Binding-site contacts:
Ligand atom C5 contacts residue ASN603 of chain 1.C at 3.6 Å.
Ligand atom C1 contacts residue THR604 of chain 1.C at 4.0 Å.
Ligand atom C2 contacts residue ASN603 of chain 1.C at 2.5 Å.
Ligand atom N2 contacts residue ASN603 of chain 1.C at 2.8 Å (h-bond).
Ligand atom C1 contacts residue ASN603 of chain 1.C at 1.5 Å.
Ligand atom C8 contacts residue ASN603 of chain 1.C at 3.8 Å.
Ligand atom O7 contacts residue ASN603 of chain 1.C at 3.0 Å (h-bond).
Ligand atom C2 contacts residue THR604 of chain 1.C at 4.1 Å.
Ligand atom N2 contacts residue THR604 of chain 1.C at 3.6 Å (h-bond).
Ligand atom C3 contacts residue ASN603 of chain 1.C at 3.7 Å.
Ligand atom O6 contacts residue PRO942 of chain 1.C at 4.1 Å.
Ligand atom C4 contacts residue ASN603 of chain 1.C at 4.2 Å.
Ligand atom O5 contacts residue ASN603 of chain 1.C at 2.5 Å (h-bond).
Ligand atom C7 contacts residue ASN603 of chain 1.C at 3.1 Å.
Ligand atom C3 contacts residue THR604 of chain 1.C at 4.0 Å.

Sequence of chain 1.C:
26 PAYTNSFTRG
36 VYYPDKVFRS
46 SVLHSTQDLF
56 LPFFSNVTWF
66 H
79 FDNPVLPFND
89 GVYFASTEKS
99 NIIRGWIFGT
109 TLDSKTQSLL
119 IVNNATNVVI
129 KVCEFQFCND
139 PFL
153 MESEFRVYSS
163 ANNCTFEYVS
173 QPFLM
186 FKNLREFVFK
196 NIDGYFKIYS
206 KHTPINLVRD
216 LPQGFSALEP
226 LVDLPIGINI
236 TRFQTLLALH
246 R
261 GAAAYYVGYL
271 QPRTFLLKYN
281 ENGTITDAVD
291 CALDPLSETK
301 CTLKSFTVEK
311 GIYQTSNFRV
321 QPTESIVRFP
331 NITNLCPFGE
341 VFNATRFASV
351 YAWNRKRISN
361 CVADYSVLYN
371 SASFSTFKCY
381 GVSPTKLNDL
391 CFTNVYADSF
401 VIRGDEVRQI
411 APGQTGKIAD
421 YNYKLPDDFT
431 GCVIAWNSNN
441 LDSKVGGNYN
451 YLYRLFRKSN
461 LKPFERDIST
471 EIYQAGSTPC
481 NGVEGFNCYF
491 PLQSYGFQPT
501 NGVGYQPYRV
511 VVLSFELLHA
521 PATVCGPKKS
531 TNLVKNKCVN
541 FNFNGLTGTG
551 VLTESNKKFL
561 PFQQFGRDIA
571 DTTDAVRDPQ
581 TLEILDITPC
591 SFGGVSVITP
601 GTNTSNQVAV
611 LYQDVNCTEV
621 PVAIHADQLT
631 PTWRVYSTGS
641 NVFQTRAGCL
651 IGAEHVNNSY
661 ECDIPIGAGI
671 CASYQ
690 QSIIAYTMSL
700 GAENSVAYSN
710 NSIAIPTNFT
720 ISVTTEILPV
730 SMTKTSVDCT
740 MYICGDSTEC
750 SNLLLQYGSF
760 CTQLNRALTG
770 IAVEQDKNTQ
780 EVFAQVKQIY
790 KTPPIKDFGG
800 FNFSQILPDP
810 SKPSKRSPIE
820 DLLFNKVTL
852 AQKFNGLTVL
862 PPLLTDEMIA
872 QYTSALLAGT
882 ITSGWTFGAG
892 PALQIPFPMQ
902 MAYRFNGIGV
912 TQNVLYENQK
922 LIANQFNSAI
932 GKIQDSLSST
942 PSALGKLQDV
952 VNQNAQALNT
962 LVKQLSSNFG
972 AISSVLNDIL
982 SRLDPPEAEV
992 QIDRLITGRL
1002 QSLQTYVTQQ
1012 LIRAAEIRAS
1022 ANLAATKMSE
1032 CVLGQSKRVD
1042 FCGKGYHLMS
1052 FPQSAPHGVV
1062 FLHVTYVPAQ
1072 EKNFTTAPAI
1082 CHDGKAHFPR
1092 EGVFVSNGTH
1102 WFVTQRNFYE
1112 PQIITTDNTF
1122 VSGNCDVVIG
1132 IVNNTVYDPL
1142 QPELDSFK

This small molecule binds to this protein.
Small molecule (SMILES): CC(=O)N[C@@H]1[C@@H](O)[C@H](O)[C@@H](CO)O[C@H]1O